Binding-site contacts:
Ligand atom C6 contacts residue ALA47 of chain 1.D at 3.8 Å (hydrophobic).
Ligand atom C1 contacts residue ARG51 of chain 1.D at 3.7 Å.
Ligand atom O2' contacts residue ALA47 of chain 1.D at 4.4 Å.
Ligand atom C1' contacts residue ALA47 of chain 1.D at 4.1 Å (hydrophobic).
Ligand atom C2 contacts residue ARG51 of chain 1.D at 3.7 Å.
Ligand atom C4 contacts residue ALA47 of chain 1.D at 4.0 Å (hydrophobic).
Ligand atom O2' contacts residue ARG51 of chain 1.D at 3.3 Å (salt-bridge).
Ligand atom C1' contacts residue ARG51 of chain 1.D at 2.6 Å.
Ligand atom C3 contacts residue ALA47 of chain 1.D at 4.3 Å (hydrophobic).
Ligand atom O1' contacts residue HIS48 of chain 1.D at 3.7 Å.
Ligand atom C1 contacts residue ALA47 of chain 1.D at 3.9 Å (hydrophobic).
Ligand atom O2' contacts residue HIS48 of chain 1.D at 3.4 Å (h-bond).
Ligand atom O1' contacts residue ALA47 of chain 1.D at 4.4 Å.
Ligand atom C2 contacts residue ALA47 of chain 1.D at 3.8 Å (hydrophobic).
Ligand atom C1 contacts residue HIS48 of chain 1.D at 4.5 Å.
Ligand atom C5 contacts residue ALA47 of chain 1.D at 3.7 Å (hydrophobic).
Ligand atom C1' contacts residue HIS48 of chain 1.D at 3.9 Å.
Ligand atom O1' contacts residue ARG51 of chain 1.D at 1.3 Å (salt-bridge).

Sequence of chain 1.D:
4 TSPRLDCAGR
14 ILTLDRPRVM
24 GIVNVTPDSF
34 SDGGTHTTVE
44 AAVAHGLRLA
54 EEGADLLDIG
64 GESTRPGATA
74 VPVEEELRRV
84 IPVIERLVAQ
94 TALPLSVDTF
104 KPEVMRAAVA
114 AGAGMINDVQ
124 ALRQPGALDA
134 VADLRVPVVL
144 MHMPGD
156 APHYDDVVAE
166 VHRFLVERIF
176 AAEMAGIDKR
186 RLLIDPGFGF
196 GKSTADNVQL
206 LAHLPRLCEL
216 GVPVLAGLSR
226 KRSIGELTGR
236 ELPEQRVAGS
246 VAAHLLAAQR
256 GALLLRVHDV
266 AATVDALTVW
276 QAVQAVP

The small molecule below binds the protein below.
Small molecule (SMILES): Nc1ccc(C(=O)O)cc1